The protein below binds the small molecule below.
Small molecule (SMILES): CN(Cc1cnc2nc(N)nc(N)c2n1)c1ccc(C(=O)N[C@@H](CCC(=O)O)C(=O)O)cc1

Binding-site contacts:
Ligand atom CT contacts residue ARG70 of chain 2.E at 3.2 Å.
Ligand atom CB contacts residue SER37 of chain 2.E at 3.8 Å.
Ligand atom C4 contacts residue NDP1 of chain 2.V at 3.3 Å.
Ligand atom C16 contacts residue PHE36 of chain 2.E at 3.8 Å (hydrophobic).
Ligand atom NA4 contacts residue CYS113 of chain 2.E at 3.8 Å.
Ligand atom C4 contacts residue VAL9 of chain 2.E at 3.5 Å (hydrophobic).
Ligand atom NA2 contacts residue ASP32 of chain 2.E at 2.9 Å (salt-bridge).
Ligand atom NA4 contacts residue NDP1 of chain 2.V at 3.8 Å.
Ligand atom O1 contacts residue ARG70 of chain 2.E at 2.7 Å (salt-bridge).
Ligand atom O2 contacts residue ARG70 of chain 2.E at 2.8 Å (salt-bridge).
Ligand atom N3 contacts residue VAL10 of chain 2.E at 3.4 Å (h-bond).
Ligand atom N3 contacts residue NDP1 of chain 2.V at 3.6 Å (h-bond).
Ligand atom N1 contacts residue ASP32 of chain 2.E at 2.9 Å (salt-bridge).
Ligand atom C8A contacts residue ASP32 of chain 2.E at 3.8 Å.
Ligand atom O2 contacts residue SER37 of chain 2.E at 3.2 Å (h-bond).
Ligand atom C4 contacts residue PHE36 of chain 2.E at 3.5 Å (hydrophobic).
Ligand atom C2 contacts residue ASP32 of chain 2.E at 3.6 Å.
Ligand atom NA4 contacts residue TYR119 of chain 2.E at 3.5 Å (h-bond).
Ligand atom C7 contacts residue LEU25 of chain 2.E at 3.6 Å (hydrophobic).
Ligand atom CT contacts residue SER37 of chain 2.E at 3.6 Å.
Ligand atom N1 contacts residue ALA11 of chain 2.E at 3.6 Å.
Ligand atom NA4 contacts residue VAL9 of chain 2.E at 2.7 Å (h-bond).
Ligand atom NA4 contacts residue PHE36 of chain 2.E at 3.4 Å.
Ligand atom C15 contacts residue ILE62 of chain 2.E at 3.8 Å (hydrophobic).
Ligand atom N5 contacts residue NDP1 of chain 2.V at 3.4 Å.
Ligand atom N10 contacts residue ILE62 of chain 2.E at 3.6 Å.
Ligand atom C2 contacts residue ALA11 of chain 2.E at 3.6 Å (hydrophobic).
Ligand atom N3 contacts residue ALA11 of chain 2.E at 3.8 Å.
Ligand atom NA2 contacts residue THR134 of chain 2.E at 3.5 Å (h-bond).
Ligand atom C14 contacts residue ILE62 of chain 2.E at 3.5 Å (hydrophobic).
Ligand atom NA2 contacts residue VAL10 of chain 2.E at 3.4 Å (h-bond).
Ligand atom O1 contacts residue SER37 of chain 2.E at 3.5 Å.
Ligand atom N3 contacts residue PHE36 of chain 2.E at 3.7 Å.
Ligand atom N3 contacts residue VAL9 of chain 2.E at 3.4 Å.
Ligand atom C2 contacts residue VAL10 of chain 2.E at 3.7 Å (hydrophobic).
Ligand atom C8A contacts residue NDP1 of chain 2.V at 3.6 Å.
Ligand atom N8 contacts residue LEU33 of chain 2.E at 3.7 Å.
Ligand atom NA2 contacts residue ALA11 of chain 2.E at 3.5 Å.
Ligand atom CM contacts residue ILE62 of chain 2.E at 3.6 Å (hydrophobic).
Ligand atom C4A contacts residue NDP1 of chain 2.V at 3.3 Å.

Sequence of chain 2.E:
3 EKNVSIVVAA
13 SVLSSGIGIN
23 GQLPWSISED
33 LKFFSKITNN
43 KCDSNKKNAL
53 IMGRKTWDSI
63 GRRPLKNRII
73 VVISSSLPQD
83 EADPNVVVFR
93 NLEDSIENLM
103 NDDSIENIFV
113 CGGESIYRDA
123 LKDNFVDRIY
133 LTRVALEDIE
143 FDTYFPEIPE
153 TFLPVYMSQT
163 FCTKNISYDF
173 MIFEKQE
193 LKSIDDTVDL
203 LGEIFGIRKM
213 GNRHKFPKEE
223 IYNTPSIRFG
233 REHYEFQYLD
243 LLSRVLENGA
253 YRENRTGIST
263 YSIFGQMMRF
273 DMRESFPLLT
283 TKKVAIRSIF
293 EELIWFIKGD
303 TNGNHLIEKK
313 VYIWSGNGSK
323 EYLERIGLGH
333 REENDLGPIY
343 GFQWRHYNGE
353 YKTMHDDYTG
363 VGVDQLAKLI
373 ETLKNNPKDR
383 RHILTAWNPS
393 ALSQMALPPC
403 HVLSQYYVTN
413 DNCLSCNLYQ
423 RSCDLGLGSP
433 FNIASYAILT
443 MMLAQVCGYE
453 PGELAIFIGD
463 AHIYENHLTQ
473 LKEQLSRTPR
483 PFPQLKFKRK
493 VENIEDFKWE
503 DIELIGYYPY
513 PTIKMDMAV